Sequence of chain 1.D:
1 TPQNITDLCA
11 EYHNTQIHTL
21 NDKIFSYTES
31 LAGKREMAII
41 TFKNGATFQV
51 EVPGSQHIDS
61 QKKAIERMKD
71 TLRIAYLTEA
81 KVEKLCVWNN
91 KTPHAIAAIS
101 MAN

A small-molecule ligand and the protein it binds are described below.
Small molecule (SMILES): O=C(NCCN1CCOCC1)c1cc(O[C@H]2O[C@H](CO)[C@H](O)[C@H](O)[C@H]2O)cc([N+](=O)[O-])c1

Sequence of chain 1.C:
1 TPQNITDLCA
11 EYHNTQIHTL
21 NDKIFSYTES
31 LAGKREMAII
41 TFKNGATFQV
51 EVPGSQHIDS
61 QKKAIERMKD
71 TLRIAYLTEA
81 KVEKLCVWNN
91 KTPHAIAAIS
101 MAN

Binding-site contacts:
Ligand atom O3 contacts residue TRP88 of chain 1.C at 3.5 Å.
Ligand atom C7B contacts residue LYS34 of chain 1.D at 3.4 Å.
Ligand atom O6 contacts residue GLN56 of chain 1.C at 3.7 Å.
Ligand atom C3B contacts residue GLY33 of chain 1.D at 3.6 Å.
Ligand atom C2 contacts residue LYS91 of chain 1.C at 3.9 Å.
Ligand atom O6 contacts residue GLN61 of chain 1.C at 3.1 Å (h-bond).
Ligand atom C3 contacts residue LYS91 of chain 1.C at 3.7 Å.
Ligand atom C7' contacts residue GLY33 of chain 1.D at 3.7 Å.
Ligand atom O3' contacts residue GLN61 of chain 1.C at 3.7 Å.
Ligand atom C7B contacts residue GLY33 of chain 1.D at 3.3 Å.
Ligand atom O2 contacts residue ASN90 of chain 1.C at 3.1 Å (h-bond).
Ligand atom N4' contacts residue TYR12 of chain 1.C at 3.6 Å.
Ligand atom O6 contacts residue TRP88 of chain 1.C at 3.8 Å.
Ligand atom O3' contacts residue TRP88 of chain 1.C at 3.9 Å.
Ligand atom N2' contacts residue GLY33 of chain 1.D at 3.1 Å.
Ligand atom C4 contacts residue GLU51 of chain 1.C at 3.3 Å.
Ligand atom C6 contacts residue HIS57 of chain 1.C at 3.5 Å.
Ligand atom C3 contacts residue ASN90 of chain 1.C at 3.7 Å.
Ligand atom C4 contacts residue LYS91 of chain 1.C at 3.8 Å.
Ligand atom C3B contacts residue LYS34 of chain 1.D at 4.0 Å.
Ligand atom C5B contacts residue TYR12 of chain 1.C at 3.6 Å (hydrophobic).
Ligand atom O1 contacts residue TRP88 of chain 1.C at 3.9 Å.
Ligand atom O3 contacts residue LYS91 of chain 1.C at 2.8 Å (salt-bridge).
Ligand atom N4' contacts residue GLY33 of chain 1.D at 3.0 Å (h-bond).
Ligand atom C8' contacts residue GLY33 of chain 1.D at 3.7 Å.
Ligand atom O6 contacts residue HIS57 of chain 1.C at 3.5 Å.
Ligand atom C5 contacts residue TRP88 of chain 1.C at 3.5 Å (hydrophobic).
Ligand atom C6 contacts residue GLN56 of chain 1.C at 3.9 Å.
Ligand atom O4 contacts residue LYS91 of chain 1.C at 2.9 Å (salt-bridge).
Ligand atom O3' contacts residue GLY33 of chain 1.D at 2.9 Å (h-bond).
Ligand atom O4 contacts residue GLN56 of chain 1.C at 3.2 Å.
Ligand atom C6 contacts residue TRP88 of chain 1.C at 3.6 Å (hydrophobic).
Ligand atom C3 contacts residue TRP88 of chain 1.C at 3.4 Å (hydrophobic).
Ligand atom C4 contacts residue TRP88 of chain 1.C at 3.5 Å (hydrophobic).
Ligand atom O3' contacts residue ALA32 of chain 1.D at 4.0 Å.
Ligand atom O3 contacts residue ASN90 of chain 1.C at 2.7 Å (h-bond).
Ligand atom C6B contacts residue TYR12 of chain 1.C at 3.3 Å (hydrophobic).
Ligand atom O3' contacts residue TYR12 of chain 1.C at 3.8 Å.
Ligand atom O5 contacts residue GLN56 of chain 1.C at 3.6 Å.
Ligand atom O4 contacts residue GLU51 of chain 1.C at 2.6 Å (salt-bridge).